Sequence of chain 1.EA:
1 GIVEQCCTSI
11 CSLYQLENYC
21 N

Sequence of chain 2.CA:
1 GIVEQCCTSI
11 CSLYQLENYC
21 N

Binding-site contacts:
Ligand atom CH2 contacts residue LEU13 of chain 2.CA at 4.3 Å (hydrophobic).
Ligand atom CE2 contacts residue LEU13 of chain 2.CA at 4.3 Å (hydrophobic).
Ligand atom CA contacts residue GLU17 of chain 1.EA at 3.4 Å.
Ligand atom NE1 contacts residue TYR14 of chain 2.CA at 3.7 Å.
Ligand atom CD2 contacts residue TYR14 of chain 2.CA at 3.7 Å (hydrophobic).
Ligand atom CH2 contacts residue LEU13 of chain 1.EA at 3.8 Å (hydrophobic).
Ligand atom NE1 contacts residue LEU13 of chain 1.EA at 4.2 Å.
Ligand atom NZ contacts residue TYR14 of chain 2.CA at 2.9 Å (h-bond).
Ligand atom OH contacts residue TYR14 of chain 1.EA at 4.2 Å.
Ligand atom CA contacts residue TYR14 of chain 2.CA at 4.2 Å (hydrophobic).
Ligand atom CB contacts residue GLU17 of chain 1.EA at 3.4 Å.
Ligand atom CD2 contacts residue LEU13 of chain 1.EA at 3.5 Å (hydrophobic).
Ligand atom CG contacts residue TYR14 of chain 2.CA at 4.0 Å (hydrophobic).
Ligand atom CA contacts residue TYR14 of chain 1.EA at 3.1 Å (hydrophobic).
Ligand atom NE1 contacts residue LEU13 of chain 2.CA at 4.2 Å.
Ligand atom CG contacts residue GLU17 of chain 1.EA at 4.2 Å.
Ligand atom NZ contacts residue GLU17 of chain 1.EA at 3.2 Å (salt-bridge).
Ligand atom CB contacts residue LEU13 of chain 1.EA at 3.6 Å (hydrophobic).
Ligand atom CZ2 contacts residue LEU13 of chain 2.CA at 3.9 Å (hydrophobic).
Ligand atom CD1 contacts residue TYR14 of chain 2.CA at 3.6 Å (hydrophobic).
Ligand atom CG contacts residue LEU13 of chain 1.EA at 3.6 Å (hydrophobic).
Ligand atom CE3 contacts residue TYR14 of chain 1.EA at 4.0 Å (hydrophobic).
Ligand atom CZ3 contacts residue LEU13 of chain 1.EA at 3.8 Å (hydrophobic).
Ligand atom CZ2 contacts residue TYR14 of chain 2.CA at 3.5 Å (hydrophobic).
Ligand atom CE2 contacts residue LEU13 of chain 1.EA at 3.6 Å (hydrophobic).
Ligand atom NZ contacts residue TYR14 of chain 1.EA at 4.2 Å.
Ligand atom CE3 contacts residue TYR14 of chain 2.CA at 4.0 Å (hydrophobic).
Ligand atom CZ3 contacts residue TYR14 of chain 2.CA at 4.1 Å (hydrophobic).
Ligand atom CB contacts residue TYR14 of chain 1.EA at 3.8 Å (hydrophobic).
Ligand atom CZ3 contacts residue GLU17 of chain 2.CA at 3.6 Å.
Ligand atom CE2 contacts residue TYR14 of chain 2.CA at 3.5 Å (hydrophobic).
Ligand atom CH2 contacts residue GLU17 of chain 2.CA at 3.5 Å.
Ligand atom CZ2 contacts residue LEU13 of chain 1.EA at 3.7 Å (hydrophobic).
Ligand atom CH2 contacts residue TYR14 of chain 2.CA at 3.6 Å (hydrophobic).
Ligand atom CD1 contacts residue LEU13 of chain 1.EA at 4.2 Å (hydrophobic).
Ligand atom OH contacts residue GLU17 of chain 2.CA at 2.8 Å (salt-bridge).
Ligand atom CD1 contacts residue GLU17 of chain 1.EA at 4.1 Å.
Ligand atom CE3 contacts residue LEU13 of chain 1.EA at 3.7 Å (hydrophobic).

This protein binds this small molecule.
Small molecule (SMILES): NCCc1c[nH]c2ccc(O)cc12